The protein below binds the small molecule below.
Small molecule (SMILES): CCC(=O)Nc1ccc(CN2C(=O)N(c3cc(OC)cc(OC)c3)Cc3cnc(Nc4ccc(N5CCN(C)CC5)cc4)nc32)cc1

Binding-site contacts:
Ligand atom C26 contacts residue LEU120 of chain 2.A at 3.4 Å (hydrophobic).
Ligand atom O31 contacts residue ASP200 of chain 2.A at 3.0 Å (salt-bridge).
Ligand atom C06 contacts residue LEU189 of chain 2.A at 3.6 Å (hydrophobic).
Ligand atom C12 contacts residue ALA123 of chain 2.A at 3.3 Å (hydrophobic).
Ligand atom N02 contacts residue CYS122 of chain 2.A at 3.7 Å.
Ligand atom C39 contacts residue PHE48 of chain 2.A at 3.5 Å (hydrophobic).
Ligand atom O47 contacts residue GLY46 of chain 2.A at 3.3 Å (h-bond).
Ligand atom O47 contacts residue CYS47 of chain 2.A at 3.3 Å (h-bond).
Ligand atom C27 contacts residue LEU120 of chain 2.A at 3.6 Å (hydrophobic).
Ligand atom O31 contacts residue ALA199 of chain 2.A at 3.5 Å.
Ligand atom O47 contacts residue GLU45 of chain 2.A at 3.0 Å (salt-bridge).
Ligand atom C13 contacts residue ALA124 of chain 2.A at 3.6 Å (hydrophobic).
Ligand atom C03 contacts residue ALA123 of chain 2.A at 3.7 Å (hydrophobic).
Ligand atom C28 contacts residue ASP200 of chain 2.A at 3.7 Å.
Ligand atom C01 contacts residue LEU189 of chain 2.A at 3.5 Å (hydrophobic).
Ligand atom O32 contacts residue LEU120 of chain 2.A at 3.7 Å.
Ligand atom C01 contacts residue ALA123 of chain 2.A at 3.5 Å (hydrophobic).
Ligand atom O32 contacts residue LYS73 of chain 2.A at 3.4 Å.
Ligand atom C37 contacts residue LEU43 of chain 2.A at 3.6 Å (hydrophobic).
Ligand atom O35 contacts residue PHE201 of chain 2.A at 3.1 Å.
Ligand atom C13 contacts residue ALA123 of chain 2.A at 3.3 Å (hydrophobic).
Ligand atom O31 contacts residue ILE104 of chain 2.A at 3.7 Å.
Ligand atom C44 contacts residue CYS47 of chain 2.A at 3.6 Å (hydrophobic).
Ligand atom C38 contacts residue LEU43 of chain 2.A at 3.7 Å (hydrophobic).
Ligand atom C45 contacts residue CYS47 of chain 2.A at 3.1 Å (hydrophobic).
Ligand atom C36 contacts residue LEU43 of chain 2.A at 3.4 Å (hydrophobic).
Ligand atom C36 contacts residue VAL51 of chain 2.A at 3.7 Å (hydrophobic).
Ligand atom C01 contacts residue GLU121 of chain 2.A at 3.2 Å.
Ligand atom C14 contacts residue GLY126 of chain 2.A at 3.7 Å.
Ligand atom N11 contacts residue ALA123 of chain 2.A at 2.6 Å (h-bond).
Ligand atom C34 contacts residue GLU90 of chain 2.A at 3.5 Å.
Ligand atom N02 contacts residue LEU189 of chain 2.A at 3.6 Å.
Ligand atom C13 contacts residue LEU43 of chain 2.A at 3.7 Å (hydrophobic).
Ligand atom C30 contacts residue ILE104 of chain 2.A at 3.7 Å (hydrophobic).
Ligand atom C33 contacts residue ASP200 of chain 2.A at 3.3 Å.
Ligand atom N43 contacts residue PHE48 of chain 2.A at 3.5 Å.
Ligand atom N02 contacts residue ALA123 of chain 2.A at 2.8 Å (h-bond).
Ligand atom C46 contacts residue CYS47 of chain 2.A at 1.8 Å (hydrophobic).
Ligand atom C44 contacts residue GLU45 of chain 2.A at 3.7 Å.
Ligand atom C13 contacts residue GLY126 of chain 2.A at 3.5 Å.

Sequence of chain 2.A:
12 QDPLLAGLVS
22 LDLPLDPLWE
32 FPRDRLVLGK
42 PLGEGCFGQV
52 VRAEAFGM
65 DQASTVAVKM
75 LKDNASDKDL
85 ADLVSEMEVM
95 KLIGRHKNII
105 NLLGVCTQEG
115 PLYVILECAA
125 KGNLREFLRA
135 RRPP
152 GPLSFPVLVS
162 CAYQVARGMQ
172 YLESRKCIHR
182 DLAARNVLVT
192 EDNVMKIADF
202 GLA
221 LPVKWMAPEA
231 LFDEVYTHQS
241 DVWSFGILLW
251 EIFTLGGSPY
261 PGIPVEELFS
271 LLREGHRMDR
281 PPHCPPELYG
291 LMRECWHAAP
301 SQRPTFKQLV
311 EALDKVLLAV